Sequence of chain 1.A:
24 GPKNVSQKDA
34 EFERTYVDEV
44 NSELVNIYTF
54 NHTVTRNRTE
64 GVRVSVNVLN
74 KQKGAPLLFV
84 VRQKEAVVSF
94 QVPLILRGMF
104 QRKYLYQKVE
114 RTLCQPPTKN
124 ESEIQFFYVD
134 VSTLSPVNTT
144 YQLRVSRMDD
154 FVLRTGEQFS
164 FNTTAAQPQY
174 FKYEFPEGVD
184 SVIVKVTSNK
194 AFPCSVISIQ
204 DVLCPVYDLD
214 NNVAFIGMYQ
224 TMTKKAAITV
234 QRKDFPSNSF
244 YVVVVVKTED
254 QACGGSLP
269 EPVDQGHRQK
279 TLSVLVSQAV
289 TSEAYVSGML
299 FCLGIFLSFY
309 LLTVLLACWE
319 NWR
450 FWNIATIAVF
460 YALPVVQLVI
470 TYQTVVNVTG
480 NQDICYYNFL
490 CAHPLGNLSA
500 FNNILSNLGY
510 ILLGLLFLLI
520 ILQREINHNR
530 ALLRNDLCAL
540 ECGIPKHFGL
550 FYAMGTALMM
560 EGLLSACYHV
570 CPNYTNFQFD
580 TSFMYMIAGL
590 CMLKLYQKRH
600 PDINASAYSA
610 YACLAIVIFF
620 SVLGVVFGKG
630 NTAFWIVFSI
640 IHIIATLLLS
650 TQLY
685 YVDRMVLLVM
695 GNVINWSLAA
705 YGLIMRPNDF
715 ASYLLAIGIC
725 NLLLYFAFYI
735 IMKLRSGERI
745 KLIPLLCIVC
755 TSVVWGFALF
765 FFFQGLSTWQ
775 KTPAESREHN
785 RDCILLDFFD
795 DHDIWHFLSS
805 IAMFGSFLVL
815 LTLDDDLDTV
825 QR

This small molecule binds to this protein.
Small molecule (SMILES): CC(=O)N[C@H]1[C@H](O[C@H]2[C@H](O)[C@@H](NC(C)=O)CO[C@@H]2CO)O[C@H](CO)[C@@H](O)[C@@H]1O

Binding-site contacts:
Ligand atom N2 contacts residue ASN54 of chain 1.A at 3.1 Å (h-bond).
Ligand atom O7 contacts residue PHE129 of chain 1.A at 3.5 Å.
Ligand atom C7 contacts residue ASN54 of chain 1.A at 3.6 Å.
Ligand atom O5 contacts residue ASN54 of chain 1.A at 2.5 Å (h-bond).
Ligand atom O7 contacts residue ASN54 of chain 1.A at 3.5 Å (h-bond).
Ligand atom C2 contacts residue ASN54 of chain 1.A at 2.5 Å.
Ligand atom C6 contacts residue ASN54 of chain 1.A at 3.0 Å.
Ligand atom O6 contacts residue GLU34 of chain 1.A at 3.7 Å.
Ligand atom O6 contacts residue ALA33 of chain 1.A at 2.8 Å (h-bond).
Ligand atom O6 contacts residue ASN54 of chain 1.A at 3.4 Å (h-bond).
Ligand atom O7 contacts residue GLU34 of chain 1.A at 3.7 Å.
Ligand atom C7 contacts residue PHE129 of chain 1.A at 4.2 Å (hydrophobic).
Ligand atom C3 contacts residue ASN54 of chain 1.A at 3.7 Å.
Ligand atom C5 contacts residue ASN54 of chain 1.A at 3.4 Å.
Ligand atom C4 contacts residue ASN54 of chain 1.A at 4.1 Å.
Ligand atom C7 contacts residue GLU34 of chain 1.A at 4.3 Å.
Ligand atom C1 contacts residue ASN54 of chain 1.A at 1.4 Å.
Ligand atom C6 contacts residue ALA33 of chain 1.A at 3.3 Å (hydrophobic).